Sequence of chain 1.A:
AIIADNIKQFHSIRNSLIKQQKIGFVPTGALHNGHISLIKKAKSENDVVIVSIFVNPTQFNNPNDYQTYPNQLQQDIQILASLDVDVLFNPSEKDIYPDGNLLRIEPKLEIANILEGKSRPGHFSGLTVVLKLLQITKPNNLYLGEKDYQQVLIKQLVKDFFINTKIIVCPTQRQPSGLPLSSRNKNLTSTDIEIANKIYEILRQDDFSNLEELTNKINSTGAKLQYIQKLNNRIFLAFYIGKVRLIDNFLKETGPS

This small molecule binds to this protein.
Small molecule (SMILES): O=C(O)[C@@H]1CCCN1

Binding-site contacts:
Ligand atom O contacts residue ANP1 of chain 1.C at 4.1 Å.
Ligand atom C contacts residue GLN156 of chain 1.A at 4.2 Å.
Ligand atom CB contacts residue GLN63 of chain 1.A at 4.5 Å.
Ligand atom CB contacts residue BAL1 of chain 1.F at 3.8 Å.
Ligand atom CD contacts residue GLN156 of chain 1.A at 4.0 Å.
Ligand atom CG contacts residue ANP1 of chain 1.C at 3.0 Å.
Ligand atom N contacts residue MSE131 of chain 1.A at 4.3 Å.
Ligand atom C contacts residue GLN63 of chain 1.A at 3.2 Å.
Ligand atom OXT contacts residue GLN156 of chain 1.A at 4.5 Å.
Ligand atom CB contacts residue ANP1 of chain 1.C at 2.7 Å.
Ligand atom CA contacts residue GLN63 of chain 1.A at 4.0 Å.
Ligand atom CG contacts residue GLN156 of chain 1.A at 3.5 Å.
Ligand atom C contacts residue VAL135 of chain 1.A at 4.4 Å (hydrophobic).
Ligand atom CA contacts residue VAL135 of chain 1.A at 4.5 Å (hydrophobic).
Ligand atom OXT contacts residue VAL134 of chain 1.A at 3.3 Å.
Ligand atom OXT contacts residue MSE131 of chain 1.A at 3.3 Å.
Ligand atom C contacts residue VAL134 of chain 1.A at 4.4 Å (hydrophobic).
Ligand atom CA contacts residue ANP1 of chain 1.C at 4.2 Å.
Ligand atom O contacts residue GLN63 of chain 1.A at 3.1 Å (h-bond).
Ligand atom O contacts residue MSE32 of chain 1.A at 3.7 Å.
Ligand atom CA contacts residue MSE131 of chain 1.A at 3.8 Å.
Ligand atom N contacts residue VAL135 of chain 1.A at 3.7 Å.
Ligand atom O contacts residue BAL1 of chain 1.F at 4.5 Å.
Ligand atom N contacts residue GLN156 of chain 1.A at 3.5 Å (h-bond).
Ligand atom CA contacts residue BAL1 of chain 1.F at 4.4 Å.
Ligand atom CG contacts residue PRO30 of chain 1.A at 4.0 Å (hydrophobic).
Ligand atom OXT contacts residue GLN63 of chain 1.A at 3.1 Å (h-bond).
Ligand atom OXT contacts residue VAL135 of chain 1.A at 3.6 Å.
Ligand atom C contacts residue MSE131 of chain 1.A at 3.8 Å.
Ligand atom CB contacts residue GLN156 of chain 1.A at 3.7 Å.
Ligand atom CA contacts residue GLN156 of chain 1.A at 3.0 Å.
Ligand atom CD contacts residue ANP1 of chain 1.C at 4.1 Å.
Ligand atom CD contacts residue PRO30 of chain 1.A at 3.8 Å (hydrophobic).